Sequence of chain 1.E:
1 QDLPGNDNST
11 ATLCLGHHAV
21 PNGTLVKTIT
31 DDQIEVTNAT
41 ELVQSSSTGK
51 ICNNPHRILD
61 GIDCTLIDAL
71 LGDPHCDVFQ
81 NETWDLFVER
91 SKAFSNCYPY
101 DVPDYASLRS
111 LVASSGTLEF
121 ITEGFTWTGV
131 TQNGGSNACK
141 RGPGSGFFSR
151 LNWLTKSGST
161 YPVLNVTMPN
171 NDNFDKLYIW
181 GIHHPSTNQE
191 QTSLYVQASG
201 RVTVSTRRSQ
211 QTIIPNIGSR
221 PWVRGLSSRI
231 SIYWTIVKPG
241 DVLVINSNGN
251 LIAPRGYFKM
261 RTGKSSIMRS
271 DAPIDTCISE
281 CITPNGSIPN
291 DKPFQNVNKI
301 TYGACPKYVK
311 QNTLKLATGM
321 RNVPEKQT

Sequence of chain 1.F:
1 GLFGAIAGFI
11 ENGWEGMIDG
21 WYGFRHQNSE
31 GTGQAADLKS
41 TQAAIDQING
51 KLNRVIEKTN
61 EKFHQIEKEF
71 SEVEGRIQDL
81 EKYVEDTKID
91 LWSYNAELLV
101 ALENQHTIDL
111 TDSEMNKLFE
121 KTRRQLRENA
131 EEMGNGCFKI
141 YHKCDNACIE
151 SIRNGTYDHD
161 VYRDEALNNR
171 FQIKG

Binding-site contacts:
Ligand atom O7 contacts residue ASN38 of chain 1.E at 4.0 Å.
Ligand atom C6 contacts residue THR40 of chain 1.E at 4.3 Å.
Ligand atom C5 contacts residue ASN38 of chain 1.E at 3.7 Å.
Ligand atom O5 contacts residue THR318 of chain 1.E at 3.0 Å (h-bond).
Ligand atom O6 contacts residue LEU52 of chain 1.F at 3.3 Å.
Ligand atom C1 contacts residue ALA39 of chain 1.E at 4.1 Å (hydrophobic).
Ligand atom C7 contacts residue ASN38 of chain 1.E at 3.6 Å.
Ligand atom O6 contacts residue THR318 of chain 1.E at 3.5 Å.
Ligand atom O6 contacts residue ASN49 of chain 1.F at 4.1 Å.
Ligand atom C6 contacts residue LEU52 of chain 1.F at 3.5 Å (hydrophobic).
Ligand atom C1 contacts residue ASN38 of chain 1.E at 1.4 Å.
Ligand atom C1 contacts residue THR318 of chain 1.E at 3.6 Å.
Ligand atom C6 contacts residue THR318 of chain 1.E at 3.8 Å.
Ligand atom C4 contacts residue ASN38 of chain 1.E at 4.2 Å.
Ligand atom C5 contacts residue THR40 of chain 1.E at 4.5 Å.
Ligand atom O5 contacts residue ASN38 of chain 1.E at 2.3 Å (h-bond).
Ligand atom C5 contacts residue THR318 of chain 1.E at 4.2 Å.
Ligand atom N2 contacts residue ASN38 of chain 1.E at 2.8 Å (h-bond).
Ligand atom C3 contacts residue ASN38 of chain 1.E at 3.7 Å.
Ligand atom O5 contacts residue ALA39 of chain 1.E at 4.2 Å.
Ligand atom C2 contacts residue ASN38 of chain 1.E at 2.4 Å.

A protein and the small-molecule ligand that binds it are described below.
Small molecule (SMILES): CC(=O)N[C@@H]1[C@@H](O)[C@H](O)[C@@H](CO)O[C@H]1O